Binding-site contacts:
Ligand atom O8 contacts residue ARG175 of chain 1.F at 3.0 Å (salt-bridge).
Ligand atom C contacts residue GLU142 of chain 1.F at 3.6 Å.
Ligand atom N2 contacts residue HIS102 of chain 1.F at 3.4 Å (h-bond).
Ligand atom O10 contacts residue SER125 of chain 1.G at 3.4 Å (h-bond).
Ligand atom O11 contacts residue SER125 of chain 1.G at 2.6 Å (h-bond).
Ligand atom O contacts residue PHE81 of chain 1.G at 3.3 Å.
Ligand atom C4 contacts residue HIS102 of chain 1.F at 3.1 Å.
Ligand atom C3 contacts residue HIS102 of chain 1.F at 3.4 Å.
Ligand atom O11 contacts residue GLY123 of chain 1.G at 3.6 Å.
Ligand atom P2 contacts residue ARG129 of chain 1.G at 3.3 Å.
Ligand atom C10 contacts residue LEU124 of chain 1.G at 3.5 Å (hydrophobic).
Ligand atom C3 contacts residue CYS100 of chain 1.F at 3.5 Å (hydrophobic).
Ligand atom N1 contacts residue GLY123 of chain 1.G at 3.4 Å.
Ligand atom C4 contacts residue ZN1 of chain 1.DB at 3.4 Å.
Ligand atom O9 contacts residue SER125 of chain 1.G at 2.4 Å (h-bond).
Ligand atom C5 contacts residue GLY123 of chain 1.G at 3.6 Å.
Ligand atom O2 contacts residue ASN77 of chain 1.G at 3.0 Å (h-bond).
Ligand atom O9 contacts residue LYS126 of chain 1.G at 3.1 Å (salt-bridge).
Ligand atom O12 contacts residue SER125 of chain 1.G at 3.0 Å (h-bond).
Ligand atom O13 contacts residue VAL140 of chain 1.F at 3.4 Å.
Ligand atom N1 contacts residue LEU124 of chain 1.G at 3.3 Å (h-bond).
Ligand atom P2 contacts residue SER125 of chain 1.G at 3.4 Å.
Ligand atom O11 contacts residue LYS126 of chain 1.G at 3.4 Å.
Ligand atom O3 contacts residue ARG56 of chain 1.E at 3.2 Å (salt-bridge).
Ligand atom N3 contacts residue LEU124 of chain 1.G at 3.6 Å.
Ligand atom N1 contacts residue PHE81 of chain 1.G at 3.5 Å.
Ligand atom O10 contacts residue ARG175 of chain 1.F at 2.9 Å (salt-bridge).
Ligand atom O5 contacts residue HIS103 of chain 1.F at 3.1 Å (h-bond).
Ligand atom C contacts residue LEU124 of chain 1.G at 3.5 Å (hydrophobic).
Ligand atom C8 contacts residue SER125 of chain 1.G at 3.3 Å.
Ligand atom O2 contacts residue LYS126 of chain 1.G at 3.0 Å (salt-bridge).
Ligand atom N contacts residue GLU142 of chain 1.F at 2.8 Å (salt-bridge).
Ligand atom O8 contacts residue ARG129 of chain 1.G at 2.4 Å (salt-bridge).
Ligand atom N contacts residue LEU122 of chain 1.G at 3.1 Å (h-bond).
Ligand atom O5 contacts residue ARG175 of chain 1.F at 3.2 Å (salt-bridge).
Ligand atom N3 contacts residue GLU142 of chain 1.F at 2.9 Å (salt-bridge).
Ligand atom O9 contacts residue ARG129 of chain 1.G at 3.1 Å (salt-bridge).
Ligand atom O13 contacts residue HIS169 of chain 1.F at 3.3 Å.
Ligand atom O3 contacts residue LYS52 of chain 1.E at 3.3 Å (salt-bridge).
Ligand atom O13 contacts residue GLN141 of chain 1.F at 2.8 Å (h-bond).

Sequence of chain 1.E:
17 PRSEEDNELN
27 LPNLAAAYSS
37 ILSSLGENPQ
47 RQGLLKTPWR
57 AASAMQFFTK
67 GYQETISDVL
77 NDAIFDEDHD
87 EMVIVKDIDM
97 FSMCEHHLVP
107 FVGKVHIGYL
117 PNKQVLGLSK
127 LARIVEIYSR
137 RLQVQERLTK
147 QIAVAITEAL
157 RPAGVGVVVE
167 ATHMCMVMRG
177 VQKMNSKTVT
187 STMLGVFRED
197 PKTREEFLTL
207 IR

Sequence of chain 1.G:
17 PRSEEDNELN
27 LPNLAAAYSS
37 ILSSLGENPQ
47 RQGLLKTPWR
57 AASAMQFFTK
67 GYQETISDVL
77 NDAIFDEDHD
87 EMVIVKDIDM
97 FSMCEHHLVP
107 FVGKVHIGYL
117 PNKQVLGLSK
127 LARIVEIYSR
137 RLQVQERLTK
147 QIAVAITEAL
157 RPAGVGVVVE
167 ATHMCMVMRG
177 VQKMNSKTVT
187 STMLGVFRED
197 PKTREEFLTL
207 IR

Sequence of chain 1.F:
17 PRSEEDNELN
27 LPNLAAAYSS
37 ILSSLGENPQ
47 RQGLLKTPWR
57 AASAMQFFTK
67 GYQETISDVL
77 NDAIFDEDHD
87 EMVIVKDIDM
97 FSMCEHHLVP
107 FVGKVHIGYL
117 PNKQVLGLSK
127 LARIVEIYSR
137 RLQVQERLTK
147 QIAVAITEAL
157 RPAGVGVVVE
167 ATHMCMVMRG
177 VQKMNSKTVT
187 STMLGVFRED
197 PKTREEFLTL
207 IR

A protein and the small-molecule ligand that binds it are described below.
Small molecule (SMILES): Nc1nc2c(ccn2[C@@H]2O[C@H](COP(=O)(O)OP(=O)(O)OP(=O)(O)O)[C@@H](O)[C@H]2O)c(=O)[nH]1